Sequence of chain 1.I:
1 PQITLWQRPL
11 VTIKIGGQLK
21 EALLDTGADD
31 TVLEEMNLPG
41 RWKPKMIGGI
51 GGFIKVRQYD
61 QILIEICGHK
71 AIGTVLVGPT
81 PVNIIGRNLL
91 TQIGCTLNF

The small molecule below binds the protein below.
Small molecule (SMILES): COC(=O)N[C@H](C(=O)N[C@@H](Cc1ccccc1)C[C@H](O)[C@H](Cc1ccc(-c2cccnc2)cc1)NC(=O)[C@@H](NC(=O)OC)C(C)(C)C)C(C)(C)C

Binding-site contacts:
Ligand atom C19 contacts residue GLY49 of chain 1.I at 3.3 Å.
Ligand atom C49 contacts residue PRO81 of chain 1.J at 3.6 Å (hydrophobic).
Ligand atom C49 contacts residue GLY48 of chain 1.I at 3.5 Å.
Ligand atom O31 contacts residue ALA28 of chain 1.J at 3.3 Å.
Ligand atom C42 contacts residue ARG8 of chain 1.J at 3.5 Å.
Ligand atom N23 contacts residue GLY48 of chain 1.J at 3.0 Å (h-bond).
Ligand atom O51 contacts residue GLY27 of chain 1.I at 3.5 Å (h-bond).
Ligand atom O31 contacts residue GLY27 of chain 1.J at 3.2 Å (h-bond).
Ligand atom C44 contacts residue PRO81 of chain 1.J at 3.5 Å (hydrophobic).
Ligand atom O41 contacts residue ALA28 of chain 1.I at 3.7 Å.
Ligand atom C50 contacts residue ILE50 of chain 1.I at 3.6 Å (hydrophobic).
Ligand atom C4 contacts residue ASP25 of chain 1.I at 3.1 Å.
Ligand atom C22 contacts residue GLY27 of chain 1.J at 3.7 Å.
Ligand atom C14 contacts residue GLY49 of chain 1.J at 3.6 Å.
Ligand atom C16 contacts residue GLY27 of chain 1.I at 3.3 Å.
Ligand atom N6 contacts residue GLY27 of chain 1.J at 2.8 Å (h-bond).
Ligand atom C50 contacts residue GLY48 of chain 1.J at 3.4 Å.
Ligand atom C35 contacts residue GLY48 of chain 1.I at 3.5 Å.
Ligand atom C5 contacts residue ASP25 of chain 1.J at 3.7 Å.
Ligand atom O36 contacts residue GLY48 of chain 1.I at 3.0 Å (h-bond).
Ligand atom N1 contacts residue GLY27 of chain 1.I at 3.1 Å (h-bond).
Ligand atom C3 contacts residue ASP25 of chain 1.J at 3.2 Å.
Ligand atom N34 contacts residue GLY48 of chain 1.I at 2.9 Å (h-bond).
Ligand atom C13 contacts residue PRO81 of chain 1.I at 3.4 Å (hydrophobic).
Ligand atom O51 contacts residue ASP25 of chain 1.I at 2.9 Å (salt-bridge).
Ligand atom C13 contacts residue GLY49 of chain 1.J at 3.5 Å.
Ligand atom C43 contacts residue GLY48 of chain 1.I at 3.3 Å.
Ligand atom C49 contacts residue GLY49 of chain 1.I at 3.6 Å.
Ligand atom O31 contacts residue ASP29 of chain 1.J at 2.7 Å (salt-bridge).
Ligand atom O51 contacts residue ASP25 of chain 1.J at 2.7 Å (salt-bridge).
Ligand atom O37 contacts residue GLY49 of chain 1.I at 3.3 Å.
Ligand atom C5 contacts residue GLY27 of chain 1.I at 3.7 Å.
Ligand atom C26 contacts residue ASP29 of chain 1.J at 3.4 Å.
Ligand atom C13 contacts residue GLY48 of chain 1.J at 3.6 Å.
Ligand atom C7 contacts residue GLY27 of chain 1.J at 3.6 Å.
Ligand atom O27 contacts residue GLY49 of chain 1.J at 3.3 Å.
Ligand atom O41 contacts residue ASP29 of chain 1.I at 3.2 Å (salt-bridge).
Ligand atom C42 contacts residue ASP29 of chain 1.I at 3.4 Å.
Ligand atom C3 contacts residue ASP25 of chain 1.I at 3.6 Å.
Ligand atom C45 contacts residue PRO81 of chain 1.J at 3.6 Å (hydrophobic).

Sequence of chain 1.J:
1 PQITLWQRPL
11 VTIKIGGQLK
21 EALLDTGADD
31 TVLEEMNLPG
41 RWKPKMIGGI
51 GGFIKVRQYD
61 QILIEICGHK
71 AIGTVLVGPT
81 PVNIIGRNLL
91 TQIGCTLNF